Binding-site contacts:
Ligand atom C6 contacts residue NAG1 of chain 1.Q at 3.5 Å.
Ligand atom O4 contacts residue ARG186 of chain 1.E at 3.4 Å (salt-bridge).
Ligand atom O5 contacts residue ARG186 of chain 1.E at 4.5 Å.
Ligand atom O5 contacts residue ASN143 of chain 1.E at 3.9 Å.
Ligand atom C2 contacts residue ASN143 of chain 1.E at 3.2 Å.
Ligand atom N2 contacts residue ILE204 of chain 1.E at 4.4 Å.
Ligand atom C5 contacts residue NAG1 of chain 1.Q at 4.0 Å.
Ligand atom N2 contacts residue ASN143 of chain 1.E at 2.9 Å (h-bond).
Ligand atom C7 contacts residue ASN143 of chain 1.E at 3.1 Å.
Ligand atom C5 contacts residue ARG186 of chain 1.E at 3.6 Å.
Ligand atom O7 contacts residue ASN143 of chain 1.E at 3.4 Å (h-bond).
Ligand atom O5 contacts residue ASP202 of chain 1.E at 4.1 Å.
Ligand atom C4 contacts residue NAG1 of chain 1.Q at 3.1 Å.
Ligand atom C1 contacts residue ASN143 of chain 1.E at 3.0 Å.
Ligand atom C8 contacts residue ILE204 of chain 1.E at 4.1 Å (hydrophobic).
Ligand atom C4 contacts residue ARG186 of chain 1.E at 4.1 Å.
Ligand atom O3 contacts residue NAG1 of chain 1.Q at 3.3 Å (h-bond).
Ligand atom C1 contacts residue ASP202 of chain 1.E at 3.9 Å.
Ligand atom C3 contacts residue NAG1 of chain 1.Q at 3.8 Å.
Ligand atom C6 contacts residue ARG186 of chain 1.E at 4.5 Å.
Ligand atom C8 contacts residue ASN143 of chain 1.E at 3.9 Å.
Ligand atom O4 contacts residue NAG1 of chain 1.Q at 2.7 Å (h-bond).
Ligand atom O6 contacts residue NAG1 of chain 1.Q at 3.6 Å.
Ligand atom C5 contacts residue ASP202 of chain 1.E at 4.0 Å.

The small molecule below binds the protein below.
Small molecule (SMILES): CC(=O)N[C@@H]1[C@@H](O)[C@H](O)[C@@H](CO)O[C@H]1O

Sequence of chain 1.E:
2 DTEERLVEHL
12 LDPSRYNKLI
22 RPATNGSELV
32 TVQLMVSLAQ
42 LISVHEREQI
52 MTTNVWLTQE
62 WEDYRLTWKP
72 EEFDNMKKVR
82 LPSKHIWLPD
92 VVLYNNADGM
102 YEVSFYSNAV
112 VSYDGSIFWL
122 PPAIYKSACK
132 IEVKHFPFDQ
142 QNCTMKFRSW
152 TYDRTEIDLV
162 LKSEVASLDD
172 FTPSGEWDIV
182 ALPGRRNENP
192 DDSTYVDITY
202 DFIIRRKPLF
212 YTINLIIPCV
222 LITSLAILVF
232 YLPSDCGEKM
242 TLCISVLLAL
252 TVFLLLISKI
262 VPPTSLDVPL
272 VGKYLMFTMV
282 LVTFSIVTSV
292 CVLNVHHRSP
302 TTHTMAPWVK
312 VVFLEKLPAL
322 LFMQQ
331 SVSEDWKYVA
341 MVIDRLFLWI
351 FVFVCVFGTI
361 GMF